This protein binds this small molecule.
Small molecule (SMILES): CC(=O)N[C@H]1[C@H](O[C@H]2[C@H](O)[C@@H](NC(C)=O)CO[C@@H]2CO)O[C@H](CO)[C@@H](O)[C@@H]1O

Binding-site contacts:
Ligand atom C2 contacts residue ASN122 of chain 1.C at 2.5 Å.
Ligand atom C2 contacts residue ALA123 of chain 1.C at 4.3 Å (hydrophobic).
Ligand atom C4 contacts residue ASN122 of chain 1.C at 4.2 Å.
Ligand atom O7 contacts residue VAL127 of chain 1.C at 4.2 Å.
Ligand atom C8 contacts residue VAL127 of chain 1.C at 4.3 Å (hydrophobic).
Ligand atom C8 contacts residue ALA123 of chain 1.C at 3.8 Å (hydrophobic).
Ligand atom C1 contacts residue ALA123 of chain 1.C at 3.5 Å (hydrophobic).
Ligand atom O6 contacts residue ASN125 of chain 1.C at 3.6 Å.
Ligand atom O6 contacts residue ASN122 of chain 1.C at 3.9 Å.
Ligand atom C7 contacts residue ASN122 of chain 1.C at 3.7 Å.
Ligand atom O7 contacts residue THR124 of chain 1.C at 3.5 Å (h-bond).
Ligand atom O7 contacts residue ASN122 of chain 1.C at 4.0 Å.
Ligand atom C6 contacts residue ASN125 of chain 1.C at 4.2 Å.
Ligand atom O7 contacts residue ALA123 of chain 1.C at 2.9 Å (h-bond).
Ligand atom O5 contacts residue ALA123 of chain 1.C at 4.3 Å.
Ligand atom N2 contacts residue ASN122 of chain 1.C at 2.9 Å (h-bond).
Ligand atom O5 contacts residue ASN122 of chain 1.C at 2.4 Å (h-bond).
Ligand atom N2 contacts residue ALA123 of chain 1.C at 4.2 Å.
Ligand atom C5 contacts residue ASN122 of chain 1.C at 3.6 Å.
Ligand atom O6 contacts residue VAL126 of chain 1.C at 4.0 Å.
Ligand atom C1 contacts residue ASN122 of chain 1.C at 1.4 Å.
Ligand atom C7 contacts residue ALA123 of chain 1.C at 3.5 Å (hydrophobic).
Ligand atom C3 contacts residue ASN122 of chain 1.C at 3.8 Å.
Ligand atom O6 contacts residue VAL127 of chain 1.C at 4.1 Å.

Sequence of chain 1.C:
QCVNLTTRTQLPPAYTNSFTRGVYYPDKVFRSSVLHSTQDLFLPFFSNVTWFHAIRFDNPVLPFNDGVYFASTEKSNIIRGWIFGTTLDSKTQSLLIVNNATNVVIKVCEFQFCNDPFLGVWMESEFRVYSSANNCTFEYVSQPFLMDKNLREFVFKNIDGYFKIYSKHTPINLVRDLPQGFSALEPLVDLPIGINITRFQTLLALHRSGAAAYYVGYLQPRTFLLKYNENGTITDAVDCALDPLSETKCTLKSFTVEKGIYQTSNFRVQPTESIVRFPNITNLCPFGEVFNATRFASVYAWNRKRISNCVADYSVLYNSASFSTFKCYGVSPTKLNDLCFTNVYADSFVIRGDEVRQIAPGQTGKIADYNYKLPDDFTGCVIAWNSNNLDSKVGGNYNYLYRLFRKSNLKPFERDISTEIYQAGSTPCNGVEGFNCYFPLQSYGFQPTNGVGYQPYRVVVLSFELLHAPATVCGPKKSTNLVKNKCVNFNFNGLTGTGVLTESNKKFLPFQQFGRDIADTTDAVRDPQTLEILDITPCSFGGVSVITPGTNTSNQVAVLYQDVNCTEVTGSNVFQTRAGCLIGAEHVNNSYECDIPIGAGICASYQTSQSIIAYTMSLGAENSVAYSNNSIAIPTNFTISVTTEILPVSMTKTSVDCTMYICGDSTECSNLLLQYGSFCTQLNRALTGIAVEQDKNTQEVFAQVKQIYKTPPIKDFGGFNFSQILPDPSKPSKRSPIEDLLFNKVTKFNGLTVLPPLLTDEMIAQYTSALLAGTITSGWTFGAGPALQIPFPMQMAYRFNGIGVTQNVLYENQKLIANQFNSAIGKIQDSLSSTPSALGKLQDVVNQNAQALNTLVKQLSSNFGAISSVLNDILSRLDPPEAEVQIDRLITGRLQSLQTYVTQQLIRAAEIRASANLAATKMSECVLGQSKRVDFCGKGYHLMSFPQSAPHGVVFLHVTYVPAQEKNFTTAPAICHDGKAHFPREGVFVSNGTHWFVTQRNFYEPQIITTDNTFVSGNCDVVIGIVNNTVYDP